This small molecule binds to this protein.
Small molecule (SMILES): Cc1ccc(-c2c[nH]c3nc(N)nc(N)c23)cc1

Binding-site contacts:
Ligand atom C4 contacts residue PHE117 of chain 1.A at 3.5 Å (hydrophobic).
Ligand atom NAK contacts residue ASP181 of chain 1.A at 3.4 Å (salt-bridge).
Ligand atom CAH contacts residue NAP1 of chain 1.F at 3.3 Å.
Ligand atom C2 contacts residue PHE117 of chain 1.A at 3.4 Å (hydrophobic).
Ligand atom NAB contacts residue SER115 of chain 1.A at 2.8 Å (h-bond).
Ligand atom NAC contacts residue NAP1 of chain 1.F at 3.8 Å.
Ligand atom CAG contacts residue PRO230 of chain 1.A at 3.9 Å (hydrophobic).
Ligand atom CAH contacts residue TYR194 of chain 1.A at 3.6 Å (hydrophobic).
Ligand atom CAA contacts residue LEU229 of chain 1.A at 3.2 Å (hydrophobic).
Ligand atom N1 contacts residue PHE117 of chain 1.A at 3.7 Å.
Ligand atom N3 contacts residue SER115 of chain 1.A at 3.8 Å.
Ligand atom NAB contacts residue NAP1 of chain 1.F at 2.9 Å (h-bond).
Ligand atom CAP contacts residue PHE117 of chain 1.A at 3.8 Å (hydrophobic).
Ligand atom CAE contacts residue DTT1 of chain 1.E at 3.9 Å.
Ligand atom CAH contacts residue PHE117 of chain 1.A at 3.6 Å (hydrophobic).
Ligand atom NAB contacts residue PHE117 of chain 1.A at 3.6 Å.
Ligand atom C2 contacts residue NAP1 of chain 1.F at 3.3 Å.
Ligand atom CAG contacts residue PHE117 of chain 1.A at 3.6 Å (hydrophobic).
Ligand atom NAK contacts residue TYR194 of chain 1.A at 2.5 Å (h-bond).
Ligand atom CAA contacts residue TRP241 of chain 1.A at 3.6 Å (hydrophobic).
Ligand atom C6 contacts residue PHE117 of chain 1.A at 3.7 Å (hydrophobic).
Ligand atom CAE contacts residue PRO230 of chain 1.A at 3.7 Å (hydrophobic).
Ligand atom C4 contacts residue NAP1 of chain 1.F at 3.4 Å.
Ligand atom C2 contacts residue SER115 of chain 1.A at 3.8 Å.
Ligand atom N3 contacts residue NAP1 of chain 1.F at 2.7 Å (h-bond).
Ligand atom CAL contacts residue LEU229 of chain 1.A at 3.9 Å (hydrophobic).
Ligand atom C5 contacts residue PHE117 of chain 1.A at 3.8 Å (hydrophobic).
Ligand atom NAK contacts residue PHE117 of chain 1.A at 3.7 Å.
Ligand atom C4 contacts residue TYR194 of chain 1.A at 3.4 Å (hydrophobic).
Ligand atom NAK contacts residue NAP1 of chain 1.F at 3.5 Å.
Ligand atom C5 contacts residue NAP1 of chain 1.F at 3.9 Å.
Ligand atom CAL contacts residue DTT1 of chain 1.E at 3.9 Å.
Ligand atom N1 contacts residue NAP1 of chain 1.F at 2.9 Å (h-bond).
Ligand atom N3 contacts residue PHE117 of chain 1.A at 3.6 Å.
Ligand atom CAF contacts residue GLY225 of chain 1.A at 3.8 Å.
Ligand atom CAP contacts residue NAP1 of chain 1.F at 3.5 Å.
Ligand atom N3 contacts residue TYR194 of chain 1.A at 3.5 Å (h-bond).
Ligand atom C6 contacts residue NAP1 of chain 1.F at 3.8 Å.
Ligand atom CAF contacts residue NAP1 of chain 1.F at 3.7 Å.
Ligand atom CAH contacts residue ASP181 of chain 1.A at 3.6 Å.

Sequence of chain 1.A:
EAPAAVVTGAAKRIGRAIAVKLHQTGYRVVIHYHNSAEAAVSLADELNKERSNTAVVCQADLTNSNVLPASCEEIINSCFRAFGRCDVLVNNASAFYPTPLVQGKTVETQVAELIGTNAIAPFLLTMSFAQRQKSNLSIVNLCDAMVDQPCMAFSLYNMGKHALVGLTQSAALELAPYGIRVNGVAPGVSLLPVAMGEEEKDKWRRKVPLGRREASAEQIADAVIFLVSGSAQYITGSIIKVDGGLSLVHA